Sequence of chain 1.B:
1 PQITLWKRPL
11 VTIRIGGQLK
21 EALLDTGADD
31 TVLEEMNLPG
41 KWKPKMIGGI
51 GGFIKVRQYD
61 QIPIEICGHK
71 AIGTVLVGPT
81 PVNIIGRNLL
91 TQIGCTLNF

Sequence of chain 1.A:
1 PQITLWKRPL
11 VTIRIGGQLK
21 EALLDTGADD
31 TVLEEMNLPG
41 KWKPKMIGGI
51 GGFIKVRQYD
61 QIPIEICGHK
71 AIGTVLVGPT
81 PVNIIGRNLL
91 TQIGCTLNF

The protein below binds the small molecule below.
Small molecule (SMILES): CC(C)CN(C[C@@H](O)[C@H](Cc1ccccc1)NC(=O)c1cccc(O)c1)S(=O)(=O)c1ccc2ncsc2c1

Binding-site contacts:
Ligand atom C13 contacts residue ASP25 of chain 1.A at 3.7 Å.
Ligand atom C32 contacts residue GLY27 of chain 1.A at 3.6 Å.
Ligand atom O27 contacts residue ASP30 of chain 1.A at 2.8 Å (salt-bridge).
Ligand atom C35 contacts residue VAL82 of chain 1.B at 3.4 Å (hydrophobic).
Ligand atom C15 contacts residue VAL82 of chain 1.A at 3.5 Å (hydrophobic).
Ligand atom O9 contacts residue ILE50 of chain 1.A at 3.2 Å.
Ligand atom C34 contacts residue ARG8 of chain 1.B at 3.7 Å.
Ligand atom O18 contacts residue ASP25 of chain 1.B at 2.6 Å (salt-bridge).
Ligand atom C33 contacts residue GLY27 of chain 1.A at 3.5 Å.
Ligand atom C32 contacts residue ASP25 of chain 1.B at 3.3 Å.
Ligand atom O18 contacts residue ALA28 of chain 1.A at 3.7 Å.
Ligand atom C6 contacts residue ALA28 of chain 1.B at 3.5 Å (hydrophobic).
Ligand atom C36 contacts residue ILE50 of chain 1.A at 3.6 Å (hydrophobic).
Ligand atom C26 contacts residue ASP30 of chain 1.A at 3.6 Å.
Ligand atom C25 contacts residue ASP29 of chain 1.A at 3.6 Å.
Ligand atom C17 contacts residue ASP25 of chain 1.B at 3.4 Å.
Ligand atom O18 contacts residue ASP25 of chain 1.A at 2.6 Å (salt-bridge).
Ligand atom C33 contacts residue VAL82 of chain 1.B at 3.6 Å (hydrophobic).
Ligand atom O27 contacts residue ILE47 of chain 1.A at 3.6 Å.
Ligand atom C7 contacts residue ALA28 of chain 1.B at 3.3 Å (hydrophobic).
Ligand atom O9 contacts residue GLY49 of chain 1.B at 3.3 Å.
Ligand atom O22 contacts residue ILE50 of chain 1.B at 3.6 Å.
Ligand atom C4 contacts residue GLY48 of chain 1.B at 3.4 Å.
Ligand atom N1 contacts residue ASP30 of chain 1.B at 3.2 Å (salt-bridge).
Ligand atom C24 contacts residue ASP29 of chain 1.A at 3.7 Å.
Ligand atom C34 contacts residue VAL82 of chain 1.B at 3.3 Å (hydrophobic).
Ligand atom C35 contacts residue PRO81 of chain 1.B at 3.7 Å (hydrophobic).
Ligand atom O10 contacts residue ILE50 of chain 1.A at 3.7 Å.
Ligand atom C7 contacts residue ASP30 of chain 1.B at 3.5 Å.
Ligand atom C16 contacts residue ASP25 of chain 1.B at 3.3 Å.
Ligand atom O10 contacts residue ILE84 of chain 1.B at 3.5 Å.
Ligand atom N20 contacts residue GLY27 of chain 1.A at 3.2 Å (h-bond).
Ligand atom C25 contacts residue ASP30 of chain 1.A at 3.5 Å.
Ligand atom O22 contacts residue GLY49 of chain 1.A at 3.7 Å.
Ligand atom C12 contacts residue GLY27 of chain 1.B at 3.6 Å.
Ligand atom C1 contacts residue ASP30 of chain 1.B at 3.3 Å.
Ligand atom C17 contacts residue ASP25 of chain 1.A at 3.5 Å.
Ligand atom O18 contacts residue GLY27 of chain 1.A at 3.3 Å.
Ligand atom C36 contacts residue GLY49 of chain 1.A at 3.7 Å.
Ligand atom C23 contacts residue GLY27 of chain 1.A at 3.5 Å.